Sequence of chain 1.A:
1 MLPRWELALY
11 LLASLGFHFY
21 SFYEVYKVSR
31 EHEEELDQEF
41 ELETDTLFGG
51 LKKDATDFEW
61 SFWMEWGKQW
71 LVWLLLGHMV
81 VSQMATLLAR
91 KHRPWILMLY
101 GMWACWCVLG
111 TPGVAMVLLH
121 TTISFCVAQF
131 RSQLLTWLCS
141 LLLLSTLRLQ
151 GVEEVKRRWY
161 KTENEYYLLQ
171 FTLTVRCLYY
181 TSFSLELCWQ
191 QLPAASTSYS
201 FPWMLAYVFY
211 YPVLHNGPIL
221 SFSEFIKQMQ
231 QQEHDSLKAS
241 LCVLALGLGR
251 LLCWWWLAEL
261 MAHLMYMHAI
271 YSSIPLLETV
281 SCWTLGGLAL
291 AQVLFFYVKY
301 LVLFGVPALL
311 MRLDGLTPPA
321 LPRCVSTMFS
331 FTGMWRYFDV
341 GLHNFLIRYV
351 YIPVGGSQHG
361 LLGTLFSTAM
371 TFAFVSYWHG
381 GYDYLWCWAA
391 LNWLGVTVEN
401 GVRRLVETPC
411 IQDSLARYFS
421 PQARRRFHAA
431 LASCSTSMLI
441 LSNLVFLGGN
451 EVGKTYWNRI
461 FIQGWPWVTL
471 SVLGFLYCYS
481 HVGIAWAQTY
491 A

Binding-site contacts:
Ligand atom C01 contacts residue MET102 of chain 1.A at 3.7 Å (hydrophobic).
Ligand atom C17 contacts residue TRP95 of chain 1.A at 4.4 Å (hydrophobic).
Ligand atom O84 contacts residue LEU205 of chain 1.A at 4.0 Å.
Ligand atom O84 contacts residue MET102 of chain 1.A at 4.2 Å.
Ligand atom C18 contacts residue TRP95 of chain 1.A at 3.7 Å (hydrophobic).
Ligand atom C83 contacts residue LEU205 of chain 1.A at 4.5 Å (hydrophobic).
Ligand atom C81 contacts residue MET98 of chain 1.A at 3.7 Å (hydrophobic).
Ligand atom C14 contacts residue PRO202 of chain 1.A at 3.9 Å (hydrophobic).
Ligand atom C24 contacts residue TRP95 of chain 1.A at 3.5 Å (hydrophobic).
Ligand atom C23 contacts residue TRP95 of chain 1.A at 4.4 Å (hydrophobic).
Ligand atom C80 contacts residue PRO202 of chain 1.A at 3.8 Å (hydrophobic).
Ligand atom O82 contacts residue MET98 of chain 1.A at 3.3 Å.
Ligand atom C01 contacts residue LEU118 of chain 1.A at 3.7 Å (hydrophobic).
Ligand atom O09 contacts residue MET98 of chain 1.A at 4.3 Å.
Ligand atom C19 contacts residue TRP95 of chain 1.A at 4.2 Å (hydrophobic).
Ligand atom C85 contacts residue MET102 of chain 1.A at 4.4 Å (hydrophobic).
Ligand atom C80 contacts residue TRP95 of chain 1.A at 3.6 Å (hydrophobic).

The small molecule below binds the protein below.
Small molecule (SMILES): C[C@@H]1CC[C@@]2(OC1)O[C@H]1[C@@H](O)[C@H]3[C@@H]4CC[C@H]5C[C@@H](O[C@@H]6O[C@H](CO)[C@H](O[C@@H]7O[C@H](CO)[C@@H](O)[C@H](O[C@@H]8OC[C@@H](O)[C@H](O)[C@H]8O)[C@H]7O[C@@H]7O[C@H](CO)[C@H](O)[C@H](O[C@@H]8O[C@H](CO)[C@@H](O)[C@H](O)[C@H]8O)[C@H]7O)[C@H](O)[C@H]6O)[C@H](O)C[C@]5(C)[C@H]4CC[C@]3(C)[C@H]1[C@@H]2C